Sequence of chain 4.A:
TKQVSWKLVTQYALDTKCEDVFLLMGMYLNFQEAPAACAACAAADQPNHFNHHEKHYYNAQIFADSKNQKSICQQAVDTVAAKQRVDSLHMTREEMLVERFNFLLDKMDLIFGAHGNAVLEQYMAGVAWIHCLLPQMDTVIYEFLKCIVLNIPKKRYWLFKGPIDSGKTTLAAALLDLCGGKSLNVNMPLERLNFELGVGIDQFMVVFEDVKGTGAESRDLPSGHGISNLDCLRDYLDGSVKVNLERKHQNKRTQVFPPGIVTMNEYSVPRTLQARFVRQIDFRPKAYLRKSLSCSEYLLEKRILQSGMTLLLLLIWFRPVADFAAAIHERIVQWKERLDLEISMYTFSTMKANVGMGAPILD

The small molecule below binds the protein below.
Small molecule (SMILES): CC(=O)Nc1ccc(Oc2ccccc2-c2nc3ccncc3s2)cc1

Sequence of chain 3.A:
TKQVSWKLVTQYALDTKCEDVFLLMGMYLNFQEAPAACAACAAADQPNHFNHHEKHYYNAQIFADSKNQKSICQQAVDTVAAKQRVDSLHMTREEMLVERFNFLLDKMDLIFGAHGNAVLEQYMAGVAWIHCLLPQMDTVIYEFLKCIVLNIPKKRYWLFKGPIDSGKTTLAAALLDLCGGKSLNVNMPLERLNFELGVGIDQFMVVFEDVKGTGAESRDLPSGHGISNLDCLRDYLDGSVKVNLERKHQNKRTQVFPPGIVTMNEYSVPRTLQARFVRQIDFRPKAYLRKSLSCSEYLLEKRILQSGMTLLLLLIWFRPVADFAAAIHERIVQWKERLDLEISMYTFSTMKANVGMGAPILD

Binding-site contacts:
Ligand atom C10 contacts residue LEU309 of chain 4.A at 3.6 Å (hydrophobic).
Ligand atom C2 contacts residue LYS164 of chain 3.A at 3.7 Å.
Ligand atom N2 contacts residue LEU298 of chain 4.A at 3.8 Å.
Ligand atom C7 contacts residue ARG299 of chain 4.A at 3.4 Å.
Ligand atom C9 contacts residue LYS163 of chain 3.A at 3.6 Å.
Ligand atom O1 contacts residue LEU302 of chain 4.A at 3.8 Å.
Ligand atom C6 contacts residue ARG299 of chain 4.A at 3.5 Å.
Ligand atom N1 contacts residue SO41 of chain 4.E at 3.2 Å (h-bond).
Ligand atom C13 contacts residue LEU302 of chain 4.A at 3.6 Å (hydrophobic).
Ligand atom N1 contacts residue TRP138 of chain 4.A at 3.4 Å.
Ligand atom C15 contacts residue ASP174 of chain 4.A at 3.7 Å.
Ligand atom C14 contacts residue SO41 of chain 4.E at 3.5 Å.
Ligand atom C17 contacts residue LYS295 of chain 4.A at 3.8 Å.
Ligand atom C10 contacts residue LYS163 of chain 3.A at 3.8 Å.
Ligand atom C12 contacts residue SO41 of chain 4.E at 3.3 Å.
Ligand atom C16 contacts residue TRP138 of chain 4.A at 3.7 Å (hydrophobic).
Ligand atom N2 contacts residue ASP174 of chain 4.A at 3.7 Å.
Ligand atom C13 contacts residue SO41 of chain 4.E at 3.6 Å.
Ligand atom C17 contacts residue SER175 of chain 4.A at 3.4 Å.
Ligand atom O contacts residue LYS163 of chain 3.A at 3.8 Å.
Ligand atom C11 contacts residue THR179 of chain 4.A at 3.4 Å.
Ligand atom N2 contacts residue PRO294 of chain 4.A at 3.4 Å.
Ligand atom C contacts residue LYS164 of chain 3.A at 3.8 Å.
Ligand atom S contacts residue ARG299 of chain 4.A at 3.8 Å.
Ligand atom C1 contacts residue LYS164 of chain 3.A at 3.5 Å.
Ligand atom N contacts residue LYS164 of chain 3.A at 3.2 Å (salt-bridge).
Ligand atom N2 contacts residue LYS295 of chain 4.A at 2.9 Å (salt-bridge).
Ligand atom C18 contacts residue ASP174 of chain 4.A at 3.3 Å.
Ligand atom C8 contacts residue LEU302 of chain 4.A at 3.6 Å (hydrophobic).
Ligand atom C6 contacts residue LYS163 of chain 3.A at 3.8 Å.
Ligand atom C12 contacts residue THR179 of chain 4.A at 3.5 Å.
Ligand atom C18 contacts residue LYS295 of chain 4.A at 3.4 Å.
Ligand atom C17 contacts residue LEU298 of chain 4.A at 3.6 Å (hydrophobic).
Ligand atom C19 contacts residue ASP174 of chain 4.A at 3.3 Å.
Ligand atom C16 contacts residue SER175 of chain 4.A at 3.3 Å.
Ligand atom C16 contacts residue LEU142 of chain 4.A at 3.8 Å (hydrophobic).
Ligand atom C16 contacts residue GLY176 of chain 4.A at 3.6 Å.
Ligand atom C9 contacts residue LEU309 of chain 4.A at 3.9 Å (hydrophobic).
Ligand atom C3 contacts residue LYS164 of chain 3.A at 3.4 Å.
Ligand atom C15 contacts residue TRP138 of chain 4.A at 3.6 Å (hydrophobic).